Sequence of chain 1.B:
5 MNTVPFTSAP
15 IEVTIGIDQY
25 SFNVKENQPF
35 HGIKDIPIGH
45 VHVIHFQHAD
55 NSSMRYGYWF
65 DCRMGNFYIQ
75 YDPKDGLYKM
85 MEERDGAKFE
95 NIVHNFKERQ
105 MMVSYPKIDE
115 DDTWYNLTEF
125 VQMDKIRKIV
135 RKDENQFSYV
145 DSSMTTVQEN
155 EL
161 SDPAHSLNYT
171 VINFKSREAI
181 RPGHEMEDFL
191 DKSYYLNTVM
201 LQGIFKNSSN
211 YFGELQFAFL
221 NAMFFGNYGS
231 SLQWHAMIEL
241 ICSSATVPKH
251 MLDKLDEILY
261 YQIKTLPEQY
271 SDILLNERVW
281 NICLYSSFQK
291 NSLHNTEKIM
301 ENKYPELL

Binding-site contacts:
Ligand atom C1 contacts residue LYS92 of chain 1.B at 4.2 Å.
Ligand atom O contacts residue LYS92 of chain 1.B at 3.0 Å (salt-bridge).
Ligand atom C6 contacts residue THR11 of chain 1.B at 4.1 Å.
Ligand atom C4 contacts residue ILE96 of chain 1.B at 4.0 Å (hydrophobic).
Ligand atom C7 contacts residue ILE96 of chain 1.B at 4.2 Å (hydrophobic).
Ligand atom F1 contacts residue PHE93 of chain 1.B at 3.4 Å.
Ligand atom C6 contacts residue GLN74 of chain 1.B at 4.0 Å.
Ligand atom C4 contacts residue THR11 of chain 1.B at 3.7 Å.
Ligand atom O contacts residue ILE96 of chain 1.B at 4.4 Å.
Ligand atom C7 contacts residue LYS92 of chain 1.B at 4.2 Å.
Ligand atom C5 contacts residue THR11 of chain 1.B at 4.0 Å.
Ligand atom F1 contacts residue GLU87 of chain 1.B at 4.2 Å.
Ligand atom C5 contacts residue ILE96 of chain 1.B at 4.2 Å (hydrophobic).
Ligand atom F1 contacts residue ILE96 of chain 1.B at 4.1 Å.
Ligand atom C1 contacts residue TYR72 of chain 1.B at 3.3 Å (hydrophobic).
Ligand atom F contacts residue PHE100 of chain 1.B at 4.3 Å.
Ligand atom C5 contacts residue GLN74 of chain 1.B at 4.2 Å.
Ligand atom C1 contacts residue GLU87 of chain 1.B at 3.8 Å.
Ligand atom C2 contacts residue TYR72 of chain 1.B at 3.3 Å (hydrophobic).
Ligand atom O2 contacts residue GLN74 of chain 1.B at 3.9 Å.
Ligand atom O1 contacts residue ILE96 of chain 1.B at 4.1 Å.
Ligand atom C3 contacts residue ILE96 of chain 1.B at 3.8 Å (hydrophobic).
Ligand atom F1 contacts residue PRO9 of chain 1.B at 4.1 Å.
Ligand atom C3 contacts residue TYR72 of chain 1.B at 3.5 Å (hydrophobic).
Ligand atom C2 contacts residue ILE96 of chain 1.B at 3.8 Å (hydrophobic).
Ligand atom C contacts residue ILE96 of chain 1.B at 4.2 Å (hydrophobic).
Ligand atom C contacts residue LYS92 of chain 1.B at 3.9 Å.
Ligand atom C5 contacts residue TYR72 of chain 1.B at 3.9 Å (hydrophobic).
Ligand atom F contacts residue ILE96 of chain 1.B at 3.5 Å.
Ligand atom F contacts residue TYR72 of chain 1.B at 3.6 Å.
Ligand atom C1 contacts residue ILE96 of chain 1.B at 4.0 Å (hydrophobic).
Ligand atom C4 contacts residue TYR72 of chain 1.B at 3.9 Å (hydrophobic).
Ligand atom F contacts residue PRO9 of chain 1.B at 3.5 Å.
Ligand atom C contacts residue GLU87 of chain 1.B at 4.4 Å.
Ligand atom C contacts residue TYR72 of chain 1.B at 3.4 Å (hydrophobic).
Ligand atom F1 contacts residue TYR72 of chain 1.B at 3.3 Å.
Ligand atom O2 contacts residue THR11 of chain 1.B at 3.2 Å.

The protein below binds the small molecule below.
Small molecule (SMILES): O=C(O)[C@H](O)c1ccc(F)c(F)c1